Binding-site contacts:
Ligand atom C7 contacts residue GLY48 of chain 1.B at 3.4 Å.
Ligand atom CB1 contacts residue ASP25 of chain 1.A at 3.6 Å.
Ligand atom O4 contacts residue ASP29 of chain 1.A at 2.9 Å (salt-bridge).
Ligand atom CD11 contacts residue GLY48 of chain 1.A at 3.1 Å.
Ligand atom CE1 contacts residue ASP30 of chain 1.B at 3.4 Å.
Ligand atom CD2 contacts residue ASP30 of chain 1.B at 3.5 Å.
Ligand atom C7 contacts residue GLY49 of chain 1.B at 3.5 Å.
Ligand atom O contacts residue ALA28 of chain 1.B at 3.4 Å.
Ligand atom CA3 contacts residue GLY48 of chain 1.A at 3.2 Å.
Ligand atom O contacts residue ASP29 of chain 1.B at 2.9 Å (salt-bridge).
Ligand atom C2 contacts residue ARG8 of chain 1.A at 3.5 Å.
Ligand atom N1 contacts residue GLY27 of chain 1.B at 3.1 Å (h-bond).
Ligand atom C2 contacts residue ILE82 of chain 1.A at 3.3 Å (hydrophobic).
Ligand atom OH contacts residue ASP25 of chain 1.B at 3.2 Å (salt-bridge).
Ligand atom O contacts residue GLY27 of chain 1.B at 3.5 Å (h-bond).
Ligand atom CZ contacts residue ILE82 of chain 1.A at 3.4 Å (hydrophobic).
Ligand atom CA contacts residue ASP29 of chain 1.B at 3.6 Å.
Ligand atom CE11 contacts residue PRO81 of chain 1.A at 3.5 Å (hydrophobic).
Ligand atom C3 contacts residue ILE82 of chain 1.A at 3.1 Å (hydrophobic).
Ligand atom OH contacts residue ASP25 of chain 1.A at 2.2 Å (salt-bridge).
Ligand atom N3 contacts residue GLY48 of chain 1.A at 3.5 Å (h-bond).
Ligand atom C8 contacts residue GLY48 of chain 1.B at 3.4 Å.
Ligand atom CB' contacts residue GLY27 of chain 1.A at 3.6 Å.
Ligand atom ND1 contacts residue GLY48 of chain 1.B at 3.2 Å (h-bond).
Ligand atom CE1 contacts residue VAL47 of chain 1.B at 3.2 Å (hydrophobic).
Ligand atom CG2 contacts residue GLY27 of chain 1.A at 3.5 Å.
Ligand atom ND1 contacts residue VAL47 of chain 1.B at 3.1 Å.
Ligand atom N2 contacts residue GLY27 of chain 1.A at 3.0 Å (h-bond).
Ligand atom CC contacts residue GLY27 of chain 1.A at 3.4 Å.
Ligand atom CG21 contacts residue ILE84 of chain 1.A at 3.6 Å (hydrophobic).
Ligand atom C5 contacts residue PRO81 of chain 1.A at 3.5 Å (hydrophobic).
Ligand atom CG contacts residue VAL47 of chain 1.B at 3.6 Å (hydrophobic).
Ligand atom O2 contacts residue GLY49 of chain 1.B at 3.5 Å.
Ligand atom NE2 contacts residue ASP30 of chain 1.B at 2.9 Å.
Ligand atom N contacts residue GLY48 of chain 1.B at 3.2 Å (h-bond).
Ligand atom CA' contacts residue GLY27 of chain 1.A at 2.9 Å.
Ligand atom CG11 contacts residue ILE84 of chain 1.B at 3.6 Å (hydrophobic).
Ligand atom CH contacts residue ASP25 of chain 1.A at 3.2 Å.
Ligand atom CG21 contacts residue ALA28 of chain 1.A at 3.1 Å (hydrophobic).
Ligand atom OB1 contacts residue ASP25 of chain 1.B at 2.3 Å (salt-bridge).

Sequence of chain 1.A:
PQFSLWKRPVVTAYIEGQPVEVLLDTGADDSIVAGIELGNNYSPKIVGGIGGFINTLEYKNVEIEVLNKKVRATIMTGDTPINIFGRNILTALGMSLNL

Sequence of chain 1.B:
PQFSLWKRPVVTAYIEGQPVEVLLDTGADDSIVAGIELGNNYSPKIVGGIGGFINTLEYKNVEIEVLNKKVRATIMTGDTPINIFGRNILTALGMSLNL

A protein and the small-molecule ligand that binds it are described below.
Small molecule (SMILES): CC[C@H](C)[C@H](NC(=O)[C@H](C(C)C)[C@@H](O)[C@H](O)[C@H](CC1CCCCC1)NC(=O)[C@H](Cc1c[nH]c[nH+]1)NC(=O)COc1cccc2ccccc12)C(=O)NCc1ccccn1